Sequence of chain 1.B:
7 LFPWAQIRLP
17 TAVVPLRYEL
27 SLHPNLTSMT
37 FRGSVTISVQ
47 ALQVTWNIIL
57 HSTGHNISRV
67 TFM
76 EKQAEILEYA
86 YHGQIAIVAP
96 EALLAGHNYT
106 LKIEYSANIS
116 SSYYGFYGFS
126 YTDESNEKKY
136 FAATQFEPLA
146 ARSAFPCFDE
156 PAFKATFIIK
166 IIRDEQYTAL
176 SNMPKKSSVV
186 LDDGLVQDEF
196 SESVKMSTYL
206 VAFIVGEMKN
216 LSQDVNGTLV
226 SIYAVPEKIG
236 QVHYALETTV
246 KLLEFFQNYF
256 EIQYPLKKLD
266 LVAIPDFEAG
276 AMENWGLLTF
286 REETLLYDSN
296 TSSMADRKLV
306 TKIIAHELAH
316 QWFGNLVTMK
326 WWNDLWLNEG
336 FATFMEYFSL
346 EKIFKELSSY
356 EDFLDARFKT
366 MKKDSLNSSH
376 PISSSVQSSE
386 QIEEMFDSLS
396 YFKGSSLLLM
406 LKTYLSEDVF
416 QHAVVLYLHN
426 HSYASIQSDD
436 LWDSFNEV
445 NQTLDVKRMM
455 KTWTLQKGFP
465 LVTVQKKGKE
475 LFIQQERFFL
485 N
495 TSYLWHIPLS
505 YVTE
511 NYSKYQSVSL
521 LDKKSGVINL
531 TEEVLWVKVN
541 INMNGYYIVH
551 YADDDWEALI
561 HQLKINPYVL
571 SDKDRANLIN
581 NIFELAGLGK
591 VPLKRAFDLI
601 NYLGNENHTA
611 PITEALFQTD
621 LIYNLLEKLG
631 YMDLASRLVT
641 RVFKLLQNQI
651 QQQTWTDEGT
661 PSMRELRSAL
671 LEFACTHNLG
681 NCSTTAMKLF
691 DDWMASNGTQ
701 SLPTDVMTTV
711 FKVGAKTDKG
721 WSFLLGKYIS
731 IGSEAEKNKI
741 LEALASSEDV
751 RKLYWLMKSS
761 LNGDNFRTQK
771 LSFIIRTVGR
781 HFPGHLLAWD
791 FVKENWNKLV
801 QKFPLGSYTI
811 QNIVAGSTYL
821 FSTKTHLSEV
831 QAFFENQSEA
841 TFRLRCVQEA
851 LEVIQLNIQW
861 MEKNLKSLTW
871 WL

This protein binds this small molecule.
Small molecule (SMILES): CC(=O)N[C@@H]1[C@@H](O)[C@H](O)[C@@H](CO)O[C@H]1O

Binding-site contacts:
Ligand atom C6 contacts residue TYR568 of chain 1.B at 4.4 Å (hydrophobic).
Ligand atom C5 contacts residue ASN607 of chain 1.B at 3.6 Å.
Ligand atom C8 contacts residue HIS608 of chain 1.B at 3.9 Å.
Ligand atom C2 contacts residue HIS608 of chain 1.B at 3.9 Å.
Ligand atom O5 contacts residue TYR568 of chain 1.B at 4.0 Å.
Ligand atom N2 contacts residue ASN607 of chain 1.B at 2.9 Å (h-bond).
Ligand atom O7 contacts residue ASN607 of chain 1.B at 4.0 Å.
Ligand atom O5 contacts residue ASN607 of chain 1.B at 2.3 Å (h-bond).
Ligand atom C1 contacts residue ASN607 of chain 1.B at 1.4 Å.
Ligand atom O6 contacts residue TYR568 of chain 1.B at 4.4 Å.
Ligand atom C3 contacts residue HIS608 of chain 1.B at 4.0 Å.
Ligand atom N2 contacts residue HIS608 of chain 1.B at 3.1 Å (h-bond).
Ligand atom C8 contacts residue MET663 of chain 1.B at 3.8 Å (hydrophobic).
Ligand atom C5 contacts residue TYR568 of chain 1.B at 4.2 Å (hydrophobic).
Ligand atom C1 contacts residue TYR568 of chain 1.B at 4.0 Å (hydrophobic).
Ligand atom O3 contacts residue HIS608 of chain 1.B at 4.4 Å.
Ligand atom C1 contacts residue HIS608 of chain 1.B at 4.0 Å.
Ligand atom C7 contacts residue ASN607 of chain 1.B at 3.6 Å.
Ligand atom C2 contacts residue ASN607 of chain 1.B at 2.5 Å.
Ligand atom C4 contacts residue ASN607 of chain 1.B at 4.2 Å.
Ligand atom C3 contacts residue ASN607 of chain 1.B at 3.7 Å.
Ligand atom C7 contacts residue HIS608 of chain 1.B at 4.0 Å.